Binding-site contacts:
Ligand atom C4 contacts residue TYR139 of chain 1.A at 4.0 Å (hydrophobic).
Ligand atom C2 contacts residue GLN244 of chain 1.A at 3.8 Å.
Ligand atom C8 contacts residue ASN226 of chain 1.A at 4.0 Å.
Ligand atom C10 contacts residue TYR139 of chain 1.A at 3.3 Å (hydrophobic).
Ligand atom C6 contacts residue ASN226 of chain 1.A at 4.3 Å.
Ligand atom C3 contacts residue THR240 of chain 1.A at 4.0 Å.
Ligand atom C7 contacts residue ASN226 of chain 1.A at 3.4 Å.
Ligand atom C5 contacts residue LYS242 of chain 1.A at 4.0 Å.
Ligand atom C contacts residue THR240 of chain 1.A at 4.1 Å.
Ligand atom O contacts residue GLN244 of chain 1.A at 3.8 Å.
Ligand atom C5 contacts residue ASP241 of chain 1.A at 3.9 Å.
Ligand atom N1 contacts residue GLN244 of chain 1.A at 4.1 Å.
Ligand atom C2 contacts residue ASP241 of chain 1.A at 3.7 Å.
Ligand atom N2 contacts residue TYR139 of chain 1.A at 3.5 Å.
Ligand atom F contacts residue LYS242 of chain 1.A at 3.6 Å.
Ligand atom C3 contacts residue TYR139 of chain 1.A at 3.6 Å (hydrophobic).
Ligand atom C8 contacts residue LYS242 of chain 1.A at 3.4 Å.
Ligand atom C5 contacts residue TYR139 of chain 1.A at 3.2 Å (hydrophobic).
Ligand atom C9 contacts residue LYS242 of chain 1.A at 3.6 Å.
Ligand atom C contacts residue GLN244 of chain 1.A at 4.3 Å.
Ligand atom C3 contacts residue ASP241 of chain 1.A at 4.3 Å.
Ligand atom F contacts residue ASN226 of chain 1.A at 2.8 Å.
Ligand atom C8 contacts residue TYR139 of chain 1.A at 3.9 Å (hydrophobic).
Ligand atom N contacts residue LYS228 of chain 1.A at 3.7 Å.
Ligand atom N contacts residue THR240 of chain 1.A at 4.2 Å.
Ligand atom C7 contacts residue ASP241 of chain 1.A at 4.0 Å.
Ligand atom C3 contacts residue LYS228 of chain 1.A at 3.9 Å.
Ligand atom C6 contacts residue LYS242 of chain 1.A at 3.8 Å.
Ligand atom N2 contacts residue ASP241 of chain 1.A at 4.0 Å.
Ligand atom C1 contacts residue GLN244 of chain 1.A at 3.3 Å.
Ligand atom C7 contacts residue ALA227 of chain 1.A at 4.2 Å (hydrophobic).
Ligand atom C10 contacts residue LYS242 of chain 1.A at 4.0 Å.
Ligand atom C4 contacts residue LYS228 of chain 1.A at 4.0 Å.
Ligand atom N1 contacts residue THR240 of chain 1.A at 3.9 Å.
Ligand atom C6 contacts residue ASP241 of chain 1.A at 3.6 Å.
Ligand atom C6 contacts residue TYR139 of chain 1.A at 3.5 Å (hydrophobic).
Ligand atom C6 contacts residue THR240 of chain 1.A at 3.8 Å.
Ligand atom C9 contacts residue TYR139 of chain 1.A at 3.8 Å (hydrophobic).
Ligand atom C7 contacts residue TYR139 of chain 1.A at 3.6 Å (hydrophobic).
Ligand atom C7 contacts residue LYS242 of chain 1.A at 3.7 Å.

Sequence of chain 1.A:
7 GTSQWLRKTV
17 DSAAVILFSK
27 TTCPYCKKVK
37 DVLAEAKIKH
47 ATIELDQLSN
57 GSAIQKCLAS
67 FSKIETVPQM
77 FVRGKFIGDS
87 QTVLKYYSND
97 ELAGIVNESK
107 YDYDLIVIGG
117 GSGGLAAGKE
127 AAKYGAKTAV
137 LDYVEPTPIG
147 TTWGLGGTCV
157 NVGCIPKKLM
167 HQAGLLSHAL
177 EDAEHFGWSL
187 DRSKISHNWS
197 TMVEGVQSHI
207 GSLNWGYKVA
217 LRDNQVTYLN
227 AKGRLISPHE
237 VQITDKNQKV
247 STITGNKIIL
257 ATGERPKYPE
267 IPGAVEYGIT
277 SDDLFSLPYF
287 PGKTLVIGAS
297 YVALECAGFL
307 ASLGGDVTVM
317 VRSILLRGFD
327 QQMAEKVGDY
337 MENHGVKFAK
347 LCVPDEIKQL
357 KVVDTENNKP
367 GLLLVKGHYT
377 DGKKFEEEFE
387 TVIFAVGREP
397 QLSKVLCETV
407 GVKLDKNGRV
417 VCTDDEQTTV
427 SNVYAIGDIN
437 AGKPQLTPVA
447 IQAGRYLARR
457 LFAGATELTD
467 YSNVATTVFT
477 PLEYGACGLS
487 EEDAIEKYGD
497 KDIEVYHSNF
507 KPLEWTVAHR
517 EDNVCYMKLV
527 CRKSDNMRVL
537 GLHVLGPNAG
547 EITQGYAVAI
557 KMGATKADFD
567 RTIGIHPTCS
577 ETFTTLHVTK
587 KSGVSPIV

A protein and the small-molecule ligand that binds it are described below.
Small molecule (SMILES): NC(=O)N1CCN(c2ccc(F)cc2)CC1